A protein and the small-molecule ligand that binds it are described below.
Small molecule (SMILES): CC(=O)N[C@H]1[C@H](O[C@H]2[C@H](O)[C@@H](NC(C)=O)CO[C@@H]2CO[C@@H]2O[C@@H](C)[C@@H](O)[C@@H](O)[C@@H]2O)O[C@H](CO)[C@@H](O)[C@@H]1O

Binding-site contacts:
Ligand atom C1 contacts residue ASN112 of chain 1.A at 1.4 Å.
Ligand atom C8 contacts residue ILE110 of chain 1.A at 3.6 Å (hydrophobic).
Ligand atom C3 contacts residue ASN112 of chain 1.A at 3.0 Å.
Ligand atom C8 contacts residue PRO111 of chain 1.A at 3.6 Å (hydrophobic).
Ligand atom C5 contacts residue ASN112 of chain 1.A at 2.8 Å.
Ligand atom O3 contacts residue ARG109 of chain 1.A at 4.4 Å.
Ligand atom C7 contacts residue ASN112 of chain 1.A at 4.2 Å.
Ligand atom C2 contacts residue ASN112 of chain 1.A at 2.5 Å.
Ligand atom O3 contacts residue ASN112 of chain 1.A at 4.3 Å.
Ligand atom C8 contacts residue ASN112 of chain 1.A at 4.0 Å.
Ligand atom C8 contacts residue ARG109 of chain 1.A at 3.9 Å.
Ligand atom O5 contacts residue ASN112 of chain 1.A at 2.4 Å (h-bond).
Ligand atom C4 contacts residue ASN112 of chain 1.A at 3.5 Å.
Ligand atom N2 contacts residue ASN112 of chain 1.A at 2.9 Å (h-bond).
Ligand atom C6 contacts residue ASN112 of chain 1.A at 4.1 Å.

Sequence of chain 1.A:
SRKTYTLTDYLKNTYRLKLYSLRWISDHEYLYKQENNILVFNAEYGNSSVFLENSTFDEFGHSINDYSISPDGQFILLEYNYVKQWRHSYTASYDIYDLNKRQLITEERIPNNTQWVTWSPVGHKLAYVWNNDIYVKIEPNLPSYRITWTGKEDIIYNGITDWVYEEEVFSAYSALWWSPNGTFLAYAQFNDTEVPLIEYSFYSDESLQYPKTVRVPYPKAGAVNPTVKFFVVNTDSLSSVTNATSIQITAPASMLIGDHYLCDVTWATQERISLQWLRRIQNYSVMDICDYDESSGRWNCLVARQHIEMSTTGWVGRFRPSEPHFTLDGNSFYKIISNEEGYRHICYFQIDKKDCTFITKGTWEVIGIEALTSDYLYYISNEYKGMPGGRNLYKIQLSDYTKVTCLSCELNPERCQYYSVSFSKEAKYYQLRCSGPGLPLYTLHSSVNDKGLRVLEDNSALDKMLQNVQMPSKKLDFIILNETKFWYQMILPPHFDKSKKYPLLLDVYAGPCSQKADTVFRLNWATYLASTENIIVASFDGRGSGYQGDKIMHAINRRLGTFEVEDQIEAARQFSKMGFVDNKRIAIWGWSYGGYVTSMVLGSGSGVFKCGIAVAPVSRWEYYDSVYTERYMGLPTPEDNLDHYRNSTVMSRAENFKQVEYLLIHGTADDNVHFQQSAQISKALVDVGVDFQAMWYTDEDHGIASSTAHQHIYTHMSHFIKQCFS